This small molecule binds to this protein.
Small molecule (SMILES): Cc1cccc(Cc2n[nH]c3cc(O)c(C(=O)N4CC[C@H](O)C4)cc23)c1

Sequence of chain 1.A:
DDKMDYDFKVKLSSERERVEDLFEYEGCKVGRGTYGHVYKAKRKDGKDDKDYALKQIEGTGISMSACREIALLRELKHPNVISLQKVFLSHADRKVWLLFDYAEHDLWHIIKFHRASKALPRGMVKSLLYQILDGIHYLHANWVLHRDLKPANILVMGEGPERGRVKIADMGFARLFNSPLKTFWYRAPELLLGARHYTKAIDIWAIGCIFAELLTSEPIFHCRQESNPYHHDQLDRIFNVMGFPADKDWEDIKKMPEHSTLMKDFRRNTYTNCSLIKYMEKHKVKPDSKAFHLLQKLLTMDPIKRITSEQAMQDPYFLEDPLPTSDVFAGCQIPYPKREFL

Binding-site contacts:
Ligand atom O1 contacts residue ALA158 of chain 1.A at 3.7 Å.
Ligand atom C8 contacts residue VAL38 of chain 1.A at 3.9 Å (hydrophobic).
Ligand atom C12 contacts residue LEU161 of chain 1.A at 3.7 Å (hydrophobic).
Ligand atom C13 contacts residue ALA53 of chain 1.A at 3.5 Å (hydrophobic).
Ligand atom N17 contacts residue ALA53 of chain 1.A at 3.2 Å.
Ligand atom C25 contacts residue ARG359 of chain 1.A at 3.8 Å.
Ligand atom C2 contacts residue ALA158 of chain 1.A at 3.7 Å (hydrophobic).
Ligand atom N17 contacts residue ASP101 of chain 1.A at 2.9 Å (salt-bridge).
Ligand atom C2 contacts residue ASN159 of chain 1.A at 3.6 Å.
Ligand atom N18 contacts residue ALA103 of chain 1.A at 3.0 Å (h-bond).
Ligand atom C20 contacts residue ARG359 of chain 1.A at 3.8 Å.
Ligand atom C22 contacts residue ARG359 of chain 1.A at 3.1 Å.
Ligand atom C19 contacts residue ALA53 of chain 1.A at 3.8 Å (hydrophobic).
Ligand atom C22 contacts residue LEU161 of chain 1.A at 3.5 Å (hydrophobic).
Ligand atom C4 contacts residue TYR35 of chain 1.A at 3.4 Å (hydrophobic).
Ligand atom C26 contacts residue VAL30 of chain 1.A at 3.1 Å (hydrophobic).
Ligand atom N18 contacts residue TYR102 of chain 1.A at 3.7 Å.
Ligand atom O1 contacts residue ASP176 of chain 1.A at 3.2 Å.
Ligand atom N18 contacts residue ALA53 of chain 1.A at 3.4 Å.
Ligand atom C12 contacts residue ALA53 of chain 1.A at 3.9 Å (hydrophobic).
Ligand atom C23 contacts residue LEU161 of chain 1.A at 3.5 Å (hydrophobic).
Ligand atom C21 contacts residue ARG359 of chain 1.A at 3.5 Å.
Ligand atom O9 contacts residue VAL38 of chain 1.A at 3.5 Å.
Ligand atom C23 contacts residue ASP106 of chain 1.A at 3.8 Å.
Ligand atom C5 contacts residue ASP176 of chain 1.A at 3.7 Å.
Ligand atom N18 contacts residue ASP101 of chain 1.A at 3.6 Å.
Ligand atom O9 contacts residue LYS55 of chain 1.A at 3.6 Å.
Ligand atom O16 contacts residue PHE100 of chain 1.A at 3.7 Å.
Ligand atom C14 contacts residue PHE100 of chain 1.A at 3.8 Å (hydrophobic).
Ligand atom C26 contacts residue TYR35 of chain 1.A at 3.8 Å (hydrophobic).
Ligand atom C13 contacts residue LEU161 of chain 1.A at 3.6 Å (hydrophobic).
Ligand atom N17 contacts residue ALA103 of chain 1.A at 3.7 Å.
Ligand atom O1 contacts residue ASN159 of chain 1.A at 2.7 Å (h-bond).
Ligand atom C24 contacts residue ARG359 of chain 1.A at 3.5 Å.
Ligand atom C20 contacts residue ALA103 of chain 1.A at 3.6 Å (hydrophobic).
Ligand atom C23 contacts residue ARG359 of chain 1.A at 3.5 Å.
Ligand atom C5 contacts residue TYR35 of chain 1.A at 3.5 Å (hydrophobic).
Ligand atom C4 contacts residue ASP176 of chain 1.A at 3.6 Å.
Ligand atom C26 contacts residue GLY31 of chain 1.A at 3.4 Å.
Ligand atom O16 contacts residue FMT1 of chain 1.D at 2.7 Å (h-bond).